Sequence of chain 2.B:
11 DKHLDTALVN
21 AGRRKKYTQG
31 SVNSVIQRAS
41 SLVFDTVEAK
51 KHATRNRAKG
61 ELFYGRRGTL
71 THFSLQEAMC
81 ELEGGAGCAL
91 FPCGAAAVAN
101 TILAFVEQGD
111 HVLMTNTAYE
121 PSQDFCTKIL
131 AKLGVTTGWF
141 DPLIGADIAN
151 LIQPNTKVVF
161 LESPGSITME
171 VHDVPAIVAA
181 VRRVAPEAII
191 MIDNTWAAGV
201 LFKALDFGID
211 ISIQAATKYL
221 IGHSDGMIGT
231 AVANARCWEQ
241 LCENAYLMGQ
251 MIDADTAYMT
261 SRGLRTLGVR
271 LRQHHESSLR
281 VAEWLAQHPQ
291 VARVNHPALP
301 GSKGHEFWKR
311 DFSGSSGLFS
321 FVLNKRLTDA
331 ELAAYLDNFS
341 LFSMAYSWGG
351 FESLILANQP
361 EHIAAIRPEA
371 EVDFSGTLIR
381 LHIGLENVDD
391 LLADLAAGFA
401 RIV

Binding-site contacts:
Ligand atom O1P contacts residue CYS93 of chain 1.B at 3.2 Å (h-bond).
Ligand atom C4A contacts residue PLP1 of chain 1.M at 0.4 Å.
Ligand atom O1P contacts residue ALA95 of chain 1.B at 2.8 Å (h-bond).
Ligand atom C2 contacts residue PLP1 of chain 1.M at 0.1 Å.
Ligand atom C5 contacts residue PLP1 of chain 1.M at 0.1 Å.
Ligand atom O3P contacts residue PLP1 of chain 1.M at 0.2 Å (h-bond).
Ligand atom O1P contacts residue GLY94 of chain 1.B at 3.1 Å (h-bond).
Ligand atom N contacts residue TYR119 of chain 1.B at 3.0 Å (h-bond).
Ligand atom C4A contacts residue LYS218 of chain 1.B at 3.1 Å.
Ligand atom N1 contacts residue PLP1 of chain 1.M at 0.1 Å (h-bond).
Ligand atom O3P contacts residue THR217 of chain 1.B at 2.5 Å (h-bond).
Ligand atom O2P contacts residue TYR64 of chain 2.B at 2.6 Å (h-bond).
Ligand atom CB contacts residue PLP1 of chain 1.M at 3.4 Å.
Ligand atom C6 contacts residue PLP1 of chain 1.M at 0.1 Å.
Ligand atom O4P contacts residue ALA215 of chain 1.B at 3.2 Å.
Ligand atom C3 contacts residue PLP1 of chain 1.M at 0.1 Å.
Ligand atom N contacts residue PLP1 of chain 1.M at 1.7 Å.
Ligand atom O4P contacts residue PLP1 of chain 1.M at 0.4 Å (h-bond).
Ligand atom O1P contacts residue ARG66 of chain 2.B at 2.9 Å (salt-bridge).
Ligand atom C contacts residue ARG380 of chain 1.B at 3.4 Å.
Ligand atom P contacts residue PLP1 of chain 1.M at 0.1 Å.
Ligand atom O3 contacts residue TRP348 of chain 1.B at 3.2 Å (h-bond).
Ligand atom N1 contacts residue ASP193 of chain 1.B at 2.6 Å (salt-bridge).
Ligand atom C5 contacts residue TYR119 of chain 1.B at 3.3 Å (hydrophobic).
Ligand atom O3P contacts residue GLY94 of chain 1.B at 2.9 Å (h-bond).
Ligand atom CB contacts residue TYR119 of chain 1.B at 3.4 Å (hydrophobic).
Ligand atom OXT contacts residue ARG380 of chain 1.B at 2.7 Å (salt-bridge).
Ligand atom P contacts residue GLY94 of chain 1.B at 3.3 Å.
Ligand atom O contacts residue SER347 of chain 1.B at 2.7 Å (h-bond).
Ligand atom O3 contacts residue PLP1 of chain 1.M at 0.1 Å (h-bond).
Ligand atom O2P contacts residue ARG66 of chain 2.B at 2.9 Å (salt-bridge).
Ligand atom CA contacts residue PLP1 of chain 1.M at 2.5 Å.
Ligand atom C4 contacts residue PLP1 of chain 1.M at 0.1 Å.
Ligand atom C5A contacts residue PLP1 of chain 1.M at 0.2 Å.
Ligand atom O2P contacts residue PLP1 of chain 1.M at 0.6 Å (h-bond).
Ligand atom C2A contacts residue PLP1 of chain 1.M at 0.1 Å.
Ligand atom O1P contacts residue PLP1 of chain 1.M at 0.2 Å (h-bond).
Ligand atom OXT contacts residue TRP348 of chain 1.B at 3.1 Å (h-bond).
Ligand atom O4P contacts residue GLY94 of chain 1.B at 3.2 Å.
Ligand atom O contacts residue ARG380 of chain 1.B at 2.9 Å (salt-bridge).

Sequence of chain 1.B:
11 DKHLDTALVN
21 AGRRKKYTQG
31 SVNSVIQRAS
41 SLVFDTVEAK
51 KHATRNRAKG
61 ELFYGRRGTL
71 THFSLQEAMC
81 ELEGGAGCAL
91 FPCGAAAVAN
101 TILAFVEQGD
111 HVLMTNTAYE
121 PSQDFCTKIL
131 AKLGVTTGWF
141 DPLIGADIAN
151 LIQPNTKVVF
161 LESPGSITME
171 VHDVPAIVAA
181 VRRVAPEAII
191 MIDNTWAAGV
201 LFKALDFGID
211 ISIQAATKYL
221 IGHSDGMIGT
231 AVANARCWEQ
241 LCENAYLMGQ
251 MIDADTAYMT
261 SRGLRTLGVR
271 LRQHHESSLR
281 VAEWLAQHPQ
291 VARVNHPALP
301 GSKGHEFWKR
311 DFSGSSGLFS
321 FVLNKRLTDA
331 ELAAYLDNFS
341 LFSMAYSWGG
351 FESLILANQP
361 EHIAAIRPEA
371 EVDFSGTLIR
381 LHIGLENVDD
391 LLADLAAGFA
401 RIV

The small molecule below binds the protein below.
Small molecule (SMILES): Cc1ncc(COP(=O)(O)O)c(CN[C@@H](C)C(=O)O)c1O